Sequence of chain 1.E:
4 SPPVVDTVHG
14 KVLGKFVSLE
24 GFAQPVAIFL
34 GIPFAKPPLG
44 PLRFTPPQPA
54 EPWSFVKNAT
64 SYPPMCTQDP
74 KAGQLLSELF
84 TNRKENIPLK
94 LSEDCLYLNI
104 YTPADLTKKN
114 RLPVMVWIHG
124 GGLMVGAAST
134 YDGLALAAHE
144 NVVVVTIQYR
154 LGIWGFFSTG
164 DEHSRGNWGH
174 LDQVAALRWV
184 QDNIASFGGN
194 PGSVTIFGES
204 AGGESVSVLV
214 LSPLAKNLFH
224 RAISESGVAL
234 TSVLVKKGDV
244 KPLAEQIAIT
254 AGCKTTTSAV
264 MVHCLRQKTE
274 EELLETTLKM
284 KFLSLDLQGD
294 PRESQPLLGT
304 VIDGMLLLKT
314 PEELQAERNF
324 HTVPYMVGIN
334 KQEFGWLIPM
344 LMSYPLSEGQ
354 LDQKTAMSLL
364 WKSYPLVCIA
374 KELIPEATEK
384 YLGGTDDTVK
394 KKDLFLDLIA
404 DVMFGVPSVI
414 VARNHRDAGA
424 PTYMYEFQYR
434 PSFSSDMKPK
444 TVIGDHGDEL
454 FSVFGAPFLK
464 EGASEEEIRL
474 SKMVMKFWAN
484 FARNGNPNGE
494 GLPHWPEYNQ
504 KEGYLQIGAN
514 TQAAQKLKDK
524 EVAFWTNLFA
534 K

A protein and the small-molecule ligand that binds it are described below.
Small molecule (SMILES): CC(=O)N[C@@H]1[C@@H](O)[C@H](O)[C@@H](CO)O[C@H]1O

Binding-site contacts:
Ligand atom O5 contacts residue THR63 of chain 1.E at 3.0 Å (h-bond).
Ligand atom C4 contacts residue ASN61 of chain 1.E at 4.3 Å.
Ligand atom C7 contacts residue ASN61 of chain 1.E at 3.1 Å.
Ligand atom O5 contacts residue ASN61 of chain 1.E at 2.4 Å (h-bond).
Ligand atom C8 contacts residue ASN61 of chain 1.E at 3.0 Å.
Ligand atom C5 contacts residue ASN61 of chain 1.E at 3.7 Å.
Ligand atom O7 contacts residue ASN61 of chain 1.E at 4.1 Å.
Ligand atom O6 contacts residue THR63 of chain 1.E at 4.2 Å.
Ligand atom C2 contacts residue ASN61 of chain 1.E at 2.5 Å.
Ligand atom C1 contacts residue ASN61 of chain 1.E at 1.4 Å.
Ligand atom C8 contacts residue LEU16 of chain 1.E at 4.1 Å (hydrophobic).
Ligand atom C5 contacts residue THR63 of chain 1.E at 3.4 Å.
Ligand atom C6 contacts residue THR63 of chain 1.E at 3.5 Å.
Ligand atom C1 contacts residue THR63 of chain 1.E at 3.7 Å.
Ligand atom C3 contacts residue ASN61 of chain 1.E at 3.8 Å.
Ligand atom N2 contacts residue ASN61 of chain 1.E at 2.9 Å (h-bond).